A protein and the small-molecule ligand that binds it are described below.
Small molecule (SMILES): [H]/N=C(/C)N(CC)CC

Sequence of chain 1.A:
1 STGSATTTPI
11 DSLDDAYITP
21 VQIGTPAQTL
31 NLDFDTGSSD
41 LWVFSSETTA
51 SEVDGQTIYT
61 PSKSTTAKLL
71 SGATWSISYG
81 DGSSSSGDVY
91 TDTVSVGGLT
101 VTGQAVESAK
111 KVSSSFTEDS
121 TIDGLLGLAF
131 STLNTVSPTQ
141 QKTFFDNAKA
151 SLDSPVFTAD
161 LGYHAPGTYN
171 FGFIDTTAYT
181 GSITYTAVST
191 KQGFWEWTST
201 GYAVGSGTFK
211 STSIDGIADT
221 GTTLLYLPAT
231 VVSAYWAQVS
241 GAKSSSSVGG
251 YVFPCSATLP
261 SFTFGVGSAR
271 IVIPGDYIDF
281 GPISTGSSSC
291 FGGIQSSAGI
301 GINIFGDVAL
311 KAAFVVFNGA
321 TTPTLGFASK

Binding-site contacts:
Ligand atom C5 contacts residue PHE116 of chain 1.A at 3.5 Å (hydrophobic).
Ligand atom C2 contacts residue PHE116 of chain 1.A at 4.0 Å (hydrophobic).
Ligand atom C2 contacts residue ASP33 of chain 1.A at 3.8 Å.
Ligand atom C4 contacts residue ASP81 of chain 1.A at 3.6 Å.
Ligand atom C contacts residue TYR79 of chain 1.A at 4.0 Å (hydrophobic).
Ligand atom N contacts residue PHE116 of chain 1.A at 3.8 Å.
Ligand atom C2 contacts residue ILE122 of chain 1.A at 3.8 Å (hydrophobic).
Ligand atom N contacts residue ASP81 of chain 1.A at 4.0 Å.
Ligand atom C3 contacts residue ASP33 of chain 1.A at 3.6 Å.
Ligand atom C3 contacts residue ALA16 of chain 1.A at 4.0 Å (hydrophobic).
Ligand atom N1 contacts residue PHE116 of chain 1.A at 3.9 Å.
Ligand atom C4 contacts residue SER83 of chain 1.A at 4.1 Å.
Ligand atom C4 contacts residue SER115 of chain 1.A at 3.9 Å.
Ligand atom C3 contacts residue ILE122 of chain 1.A at 3.6 Å (hydrophobic).
Ligand atom N1 contacts residue ASP81 of chain 1.A at 2.8 Å (salt-bridge).
Ligand atom C contacts residue SER83 of chain 1.A at 3.8 Å.
Ligand atom C1 contacts residue ASP81 of chain 1.A at 3.6 Å.
Ligand atom C contacts residue ASP81 of chain 1.A at 4.0 Å.
Ligand atom C contacts residue PHE116 of chain 1.A at 3.8 Å (hydrophobic).
Ligand atom C5 contacts residue SER115 of chain 1.A at 3.5 Å.
Ligand atom C contacts residue LEU125 of chain 1.A at 4.5 Å (hydrophobic).
Ligand atom N1 contacts residue SER115 of chain 1.A at 3.1 Å (h-bond).
Ligand atom C4 contacts residue PHE116 of chain 1.A at 3.6 Å (hydrophobic).
Ligand atom N1 contacts residue SER83 of chain 1.A at 3.1 Å (h-bond).